Sequence of chain 3.C:
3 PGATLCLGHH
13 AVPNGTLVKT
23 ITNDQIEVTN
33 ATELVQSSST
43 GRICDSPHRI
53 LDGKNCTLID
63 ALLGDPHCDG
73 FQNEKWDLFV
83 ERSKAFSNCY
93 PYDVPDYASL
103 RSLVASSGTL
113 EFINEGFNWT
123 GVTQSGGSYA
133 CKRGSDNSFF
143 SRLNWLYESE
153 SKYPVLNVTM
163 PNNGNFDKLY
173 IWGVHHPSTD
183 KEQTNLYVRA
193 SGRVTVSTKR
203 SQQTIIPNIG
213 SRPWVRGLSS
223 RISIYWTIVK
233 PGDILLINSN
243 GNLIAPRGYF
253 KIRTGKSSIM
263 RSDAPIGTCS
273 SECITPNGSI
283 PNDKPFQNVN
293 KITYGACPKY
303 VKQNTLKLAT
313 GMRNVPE

The protein below binds the small molecule below.
Small molecule (SMILES): CC(=O)N[C@H]1[C@H]([C@H](O)[C@H](O)CO)O[C@@](OC[C@H]2O[C@@H](O)[C@H](O)[C@@H](O)[C@H]2O)(C(=O)O)C[C@@H]1O

Binding-site contacts:
Ligand atom C8 contacts residue TYR92 of chain 3.C at 3.8 Å (hydrophobic).
Ligand atom O1A contacts residue LEU220 of chain 3.C at 3.7 Å.
Ligand atom C5 contacts residue GLY129 of chain 3.C at 3.7 Å.
Ligand atom O10 contacts residue LEU188 of chain 3.C at 3.1 Å.
Ligand atom O1A contacts residue SER130 of chain 3.C at 2.7 Å (h-bond).
Ligand atom N5 contacts residue GLY129 of chain 3.C at 3.0 Å (h-bond).
Ligand atom C4 contacts residue GLY129 of chain 3.C at 3.5 Å.
Ligand atom C11 contacts residue TYR149 of chain 3.C at 3.8 Å (hydrophobic).
Ligand atom O7 contacts residue LEU188 of chain 3.C at 4.0 Å.
Ligand atom C9 contacts residue TYR92 of chain 3.C at 3.5 Å (hydrophobic).
Ligand atom C9 contacts residue GLU184 of chain 3.C at 3.4 Å.
Ligand atom O1A contacts residue TYR131 of chain 3.C at 3.8 Å.
Ligand atom O1B contacts residue TYR131 of chain 3.C at 2.6 Å (h-bond).
Ligand atom C10 contacts residue LEU188 of chain 3.C at 3.8 Å (hydrophobic).
Ligand atom C9 contacts residue HIS177 of chain 3.C at 3.4 Å.
Ligand atom O9 contacts residue TYR92 of chain 3.C at 2.9 Å (h-bond).
Ligand atom C11 contacts residue LEU188 of chain 3.C at 4.0 Å (hydrophobic).
Ligand atom C11 contacts residue GLY128 of chain 3.C at 3.6 Å.
Ligand atom N5 contacts residue TRP147 of chain 3.C at 3.8 Å.
Ligand atom O1B contacts residue ASN139 of chain 3.C at 3.8 Å.
Ligand atom C7 contacts residue TRP147 of chain 3.C at 3.7 Å (hydrophobic).
Ligand atom C8 contacts residue TRP147 of chain 3.C at 3.9 Å (hydrophobic).
Ligand atom C11 contacts residue GLY129 of chain 3.C at 3.9 Å.
Ligand atom O1B contacts residue SER130 of chain 3.C at 3.4 Å.
Ligand atom C6 contacts residue TRP147 of chain 3.C at 4.1 Å (hydrophobic).
Ligand atom C9 contacts residue TRP147 of chain 3.C at 4.0 Å (hydrophobic).
Ligand atom O9 contacts residue GLU184 of chain 3.C at 2.7 Å (salt-bridge).
Ligand atom C1 contacts residue TYR131 of chain 3.C at 3.5 Å (hydrophobic).
Ligand atom C9 contacts residue LEU188 of chain 3.C at 3.9 Å (hydrophobic).
Ligand atom C8 contacts residue GLU184 of chain 3.C at 4.0 Å.
Ligand atom O9 contacts residue HIS177 of chain 3.C at 3.1 Å (h-bond).
Ligand atom O8 contacts residue TYR92 of chain 3.C at 3.0 Å (h-bond).
Ligand atom O8 contacts residue TRP147 of chain 3.C at 3.5 Å.
Ligand atom C11 contacts residue TRP147 of chain 3.C at 4.0 Å (hydrophobic).
Ligand atom O4 contacts residue GLY129 of chain 3.C at 3.9 Å.
Ligand atom C10 contacts residue GLY129 of chain 3.C at 3.9 Å.
Ligand atom C6 contacts residue TYR131 of chain 3.C at 3.7 Å (hydrophobic).
Ligand atom O9 contacts residue SER222 of chain 3.C at 2.8 Å (h-bond).
Ligand atom C1 contacts residue SER130 of chain 3.C at 3.4 Å.
Ligand atom C4 contacts residue TYR131 of chain 3.C at 3.8 Å (hydrophobic).